Sequence of chain 1.A:
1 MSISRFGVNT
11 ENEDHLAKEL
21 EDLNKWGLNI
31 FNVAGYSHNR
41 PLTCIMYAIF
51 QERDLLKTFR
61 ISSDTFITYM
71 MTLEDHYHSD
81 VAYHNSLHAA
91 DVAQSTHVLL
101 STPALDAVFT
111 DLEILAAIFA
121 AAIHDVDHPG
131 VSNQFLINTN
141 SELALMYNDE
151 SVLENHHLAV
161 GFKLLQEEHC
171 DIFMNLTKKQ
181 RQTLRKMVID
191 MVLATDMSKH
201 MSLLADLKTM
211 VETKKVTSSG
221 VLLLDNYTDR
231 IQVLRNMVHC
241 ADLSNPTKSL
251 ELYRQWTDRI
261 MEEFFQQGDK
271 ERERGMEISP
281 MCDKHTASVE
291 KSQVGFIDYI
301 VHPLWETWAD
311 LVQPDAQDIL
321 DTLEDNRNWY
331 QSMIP

This protein binds this small molecule.
Small molecule (SMILES): O=C(O)c1ccc(-c2cc3cccnc3c(-c3cccc([N+](=O)[O-])c3)n2)cc1

Binding-site contacts:
Ligand atom C21 contacts residue PHE264 of chain 1.A at 3.7 Å (hydrophobic).
Ligand atom C25 contacts residue PHE296 of chain 1.A at 3.4 Å (hydrophobic).
Ligand atom C4 contacts residue MET197 of chain 1.A at 3.9 Å (hydrophobic).
Ligand atom C18 contacts residue PHE296 of chain 1.A at 3.8 Å (hydrophobic).
Ligand atom C24 contacts residue PHE296 of chain 1.A at 3.8 Å (hydrophobic).
Ligand atom C21 contacts residue GLN293 of chain 1.A at 3.2 Å.
Ligand atom C12 contacts residue ILE260 of chain 1.A at 3.8 Å (hydrophobic).
Ligand atom O2 contacts residue MET197 of chain 1.A at 3.8 Å.
Ligand atom O2 contacts residue MG1 of chain 1.C at 4.0 Å.
Ligand atom C6 contacts residue MET197 of chain 1.A at 3.8 Å (hydrophobic).
Ligand atom C5 contacts residue MET197 of chain 1.A at 3.6 Å (hydrophobic).
Ligand atom C17 contacts residue ILE260 of chain 1.A at 3.9 Å (hydrophobic).
Ligand atom C13 contacts residue TYR83 of chain 1.A at 3.7 Å (hydrophobic).
Ligand atom C20 contacts residue PHE296 of chain 1.A at 4.0 Å (hydrophobic).
Ligand atom C13 contacts residue ASN245 of chain 1.A at 3.4 Å.
Ligand atom C3 contacts residue MET197 of chain 1.A at 3.8 Å (hydrophobic).
Ligand atom C22 contacts residue MET281 of chain 1.A at 3.6 Å (hydrophobic).
Ligand atom C17 contacts residue PHE296 of chain 1.A at 3.5 Å (hydrophobic).
Ligand atom C23 contacts residue SER292 of chain 1.A at 3.8 Å.
Ligand atom C23 contacts residue MET281 of chain 1.A at 3.9 Å (hydrophobic).
Ligand atom C15 contacts residue ILE260 of chain 1.A at 3.9 Å (hydrophobic).
Ligand atom N19 contacts residue PHE264 of chain 1.A at 3.7 Å.
Ligand atom N16 contacts residue ILE260 of chain 1.A at 3.8 Å.
Ligand atom C11 contacts residue ILE260 of chain 1.A at 3.7 Å (hydrophobic).
Ligand atom C15 contacts residue THR257 of chain 1.A at 4.0 Å.
Ligand atom C15 contacts residue GLN293 of chain 1.A at 3.3 Å.
Ligand atom C22 contacts residue GLN293 of chain 1.A at 3.4 Å.
Ligand atom C15 contacts residue PHE296 of chain 1.A at 3.9 Å (hydrophobic).
Ligand atom C14 contacts residue ASN245 of chain 1.A at 3.5 Å.
Ligand atom N16 contacts residue PHE296 of chain 1.A at 3.5 Å.
Ligand atom C5 contacts residue HIS84 of chain 1.A at 3.7 Å.
Ligand atom C12 contacts residue PHE296 of chain 1.A at 4.0 Å (hydrophobic).
Ligand atom N16 contacts residue GLN293 of chain 1.A at 3.0 Å (h-bond).
Ligand atom N26 contacts residue PHE296 of chain 1.A at 3.7 Å.
Ligand atom C8 contacts residue PHE264 of chain 1.A at 3.8 Å (hydrophobic).
Ligand atom C22 contacts residue SER292 of chain 1.A at 4.0 Å.
Ligand atom C10 contacts residue ILE260 of chain 1.A at 3.8 Å (hydrophobic).
Ligand atom C20 contacts residue GLN293 of chain 1.A at 4.0 Å.
Ligand atom C14 contacts residue ILE260 of chain 1.A at 4.0 Å (hydrophobic).
Ligand atom O28 contacts residue PHE296 of chain 1.A at 3.3 Å.